Sequence of chain 1.A:
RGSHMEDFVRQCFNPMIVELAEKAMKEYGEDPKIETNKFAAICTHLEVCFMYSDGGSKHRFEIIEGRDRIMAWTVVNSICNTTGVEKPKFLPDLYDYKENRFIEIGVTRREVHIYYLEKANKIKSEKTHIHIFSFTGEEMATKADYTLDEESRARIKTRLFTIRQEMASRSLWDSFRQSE

Binding-site contacts:
Ligand atom C37 contacts residue ILE79 of chain 1.A at 4.2 Å (hydrophobic).
Ligand atom C04 contacts residue MET32 of chain 1.A at 3.5 Å (hydrophobic).
Ligand atom C35 contacts residue PHE66 of chain 1.A at 4.2 Å (hydrophobic).
Ligand atom C35 contacts residue GLY82 of chain 1.A at 4.0 Å.
Ligand atom C34 contacts residue LEU36 of chain 1.A at 4.4 Å (hydrophobic).
Ligand atom C36 contacts residue ARG83 of chain 1.A at 4.0 Å.
Ligand atom C06 contacts residue MET32 of chain 1.A at 3.5 Å (hydrophobic).
Ligand atom C27 contacts residue PHE66 of chain 1.A at 4.0 Å (hydrophobic).
Ligand atom C28 contacts residue PHE66 of chain 1.A at 3.8 Å (hydrophobic).
Ligand atom C36 contacts residue GLU81 of chain 1.A at 4.3 Å.
Ligand atom O06 contacts residue ILE79 of chain 1.A at 3.8 Å.
Ligand atom C35 contacts residue GLU81 of chain 1.A at 3.8 Å.
Ligand atom O06 contacts residue ARG83 of chain 1.A at 4.3 Å.
Ligand atom C34 contacts residue PHE66 of chain 1.A at 4.0 Å (hydrophobic).
Ligand atom O03 contacts residue PHE66 of chain 1.A at 4.4 Å.
Ligand atom C04 contacts residue PHE66 of chain 1.A at 4.3 Å (hydrophobic).
Ligand atom C07 contacts residue MET32 of chain 1.A at 4.3 Å (hydrophobic).
Ligand atom O03 contacts residue MET32 of chain 1.A at 4.2 Å.
Ligand atom C35 contacts residue ARG83 of chain 1.A at 4.4 Å.
Ligand atom C06 contacts residue PHE66 of chain 1.A at 4.0 Å (hydrophobic).
Ligand atom N04 contacts residue PHE66 of chain 1.A at 4.2 Å.
Ligand atom C05 contacts residue MET32 of chain 1.A at 4.2 Å (hydrophobic).
Ligand atom C35 contacts residue ILE79 of chain 1.A at 4.2 Å (hydrophobic).
Ligand atom C27 contacts residue MET67 of chain 1.A at 4.4 Å (hydrophobic).
Ligand atom C26 contacts residue PHE66 of chain 1.A at 3.8 Å (hydrophobic).
Ligand atom C08 contacts residue MET32 of chain 1.A at 3.9 Å (hydrophobic).
Ligand atom C29 contacts residue PHE66 of chain 1.A at 4.2 Å (hydrophobic).
Ligand atom C33 contacts residue ILE79 of chain 1.A at 3.9 Å (hydrophobic).
Ligand atom C36 contacts residue ILE79 of chain 1.A at 4.0 Å (hydrophobic).
Ligand atom C05 contacts residue PHE66 of chain 1.A at 4.5 Å (hydrophobic).

The small molecule below binds the protein below.
Small molecule (SMILES): C[C@H](C[C@@H](C[C@H](C[C@@H](C[C@@H](CCN1CCCC1=O)N1CCCC1=O)N1CCCC1=O)N1CCCC1=O)N1CCCC1=O)N1CCCC1=O